A protein and the small-molecule ligand that binds it are described below.
Small molecule (SMILES): CC(=O)N[C@H]1[C@H](O[C@H]2[C@H](O)[C@@H](NC(C)=O)CO[C@@H]2CO)O[C@H](CO)[C@@H](O)[C@@H]1O

Sequence of chain 1.A:
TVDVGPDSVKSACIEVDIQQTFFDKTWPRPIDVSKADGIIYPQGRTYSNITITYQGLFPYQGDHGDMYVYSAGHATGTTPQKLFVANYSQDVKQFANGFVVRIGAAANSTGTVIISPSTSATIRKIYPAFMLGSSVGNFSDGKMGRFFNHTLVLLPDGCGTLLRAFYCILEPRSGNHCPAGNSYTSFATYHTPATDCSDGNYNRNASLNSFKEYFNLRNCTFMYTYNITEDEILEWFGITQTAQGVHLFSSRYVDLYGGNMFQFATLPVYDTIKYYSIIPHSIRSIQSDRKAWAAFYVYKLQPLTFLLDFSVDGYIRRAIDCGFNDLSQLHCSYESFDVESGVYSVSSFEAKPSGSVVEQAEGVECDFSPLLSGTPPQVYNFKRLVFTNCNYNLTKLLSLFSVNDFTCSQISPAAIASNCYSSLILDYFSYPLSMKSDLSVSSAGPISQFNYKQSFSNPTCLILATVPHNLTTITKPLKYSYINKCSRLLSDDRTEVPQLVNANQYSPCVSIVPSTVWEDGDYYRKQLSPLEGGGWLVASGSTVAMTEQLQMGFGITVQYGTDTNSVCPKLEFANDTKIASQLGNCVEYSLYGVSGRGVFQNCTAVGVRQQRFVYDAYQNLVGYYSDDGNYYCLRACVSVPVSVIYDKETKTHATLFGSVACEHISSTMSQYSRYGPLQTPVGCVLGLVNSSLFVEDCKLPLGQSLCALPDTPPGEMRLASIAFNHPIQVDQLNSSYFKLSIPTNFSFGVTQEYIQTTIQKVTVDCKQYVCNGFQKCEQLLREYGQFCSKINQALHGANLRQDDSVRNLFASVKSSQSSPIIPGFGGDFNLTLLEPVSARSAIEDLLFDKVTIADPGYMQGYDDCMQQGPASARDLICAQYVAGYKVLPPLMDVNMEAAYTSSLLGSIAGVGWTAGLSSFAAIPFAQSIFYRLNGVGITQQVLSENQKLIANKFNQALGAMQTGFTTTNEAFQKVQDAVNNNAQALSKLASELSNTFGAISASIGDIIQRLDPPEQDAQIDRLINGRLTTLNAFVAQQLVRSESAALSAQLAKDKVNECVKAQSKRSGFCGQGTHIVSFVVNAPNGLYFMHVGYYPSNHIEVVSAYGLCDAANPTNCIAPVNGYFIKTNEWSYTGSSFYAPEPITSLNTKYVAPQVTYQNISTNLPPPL

Binding-site contacts:
Ligand atom N2 contacts residue ASN788 of chain 1.A at 2.8 Å (h-bond).
Ligand atom C2 contacts residue ASN788 of chain 1.A at 2.4 Å.
Ligand atom C5 contacts residue ASN788 of chain 1.A at 3.7 Å.
Ligand atom C8 contacts residue ASN788 of chain 1.A at 4.5 Å.
Ligand atom O5 contacts residue ASN788 of chain 1.A at 2.4 Å (h-bond).
Ligand atom O7 contacts residue ASN788 of chain 1.A at 3.7 Å.
Ligand atom C7 contacts residue ASN788 of chain 1.A at 3.5 Å.
Ligand atom C6 contacts residue ASN788 of chain 1.A at 4.5 Å.
Ligand atom C1 contacts residue ASN788 of chain 1.A at 1.4 Å.
Ligand atom C3 contacts residue ASN788 of chain 1.A at 3.7 Å.
Ligand atom C4 contacts residue ASN788 of chain 1.A at 4.2 Å.